A protein and the small-molecule ligand that binds it are described below.
Small molecule (SMILES): CC(=O)N[C@H]1[C@H](O[C@H]2[C@H](O)[C@@H](NC(C)=O)CO[C@@H]2CO)O[C@H](CO)[C@@H](O[C@@H]2O[C@H](CO[C@H]3O[C@H](CO)[C@@H](O)[C@H](O)[C@@H]3O)[C@@H](O)[C@H](O[C@H]3O[C@H](CO)[C@@H](O)[C@H](O)[C@@H]3O[C@H]3O[C@H](CO)[C@@H](O)[C@H](O)[C@@H]3O)[C@@H]2O)[C@@H]1O

Sequence of chain 1.F:
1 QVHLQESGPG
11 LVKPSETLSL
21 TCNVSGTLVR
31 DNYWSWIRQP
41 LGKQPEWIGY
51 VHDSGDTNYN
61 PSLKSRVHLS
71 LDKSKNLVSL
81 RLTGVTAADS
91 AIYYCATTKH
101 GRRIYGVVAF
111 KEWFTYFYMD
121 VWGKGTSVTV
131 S

Sequence of chain 1.E:
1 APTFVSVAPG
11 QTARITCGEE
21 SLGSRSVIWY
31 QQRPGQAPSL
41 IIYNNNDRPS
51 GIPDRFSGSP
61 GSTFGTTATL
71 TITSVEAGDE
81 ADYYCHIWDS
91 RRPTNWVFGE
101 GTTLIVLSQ

Binding-site contacts:
Ligand atom C6 contacts residue GLY55 of chain 1.F at 3.9 Å.
Ligand atom C5 contacts residue ASN145 of chain 1.D at 3.7 Å.
Ligand atom C3 contacts residue ASP56 of chain 1.F at 4.2 Å.
Ligand atom O3 contacts residue THR94 of chain 1.E at 3.6 Å (h-bond).
Ligand atom O4 contacts residue ARG102 of chain 1.F at 3.6 Å (salt-bridge).
Ligand atom C4 contacts residue TYR33 of chain 1.F at 3.9 Å (hydrophobic).
Ligand atom C1 contacts residue ASN145 of chain 1.D at 1.5 Å.
Ligand atom C7 contacts residue ARG92 of chain 1.E at 4.0 Å.
Ligand atom O4 contacts residue TYR33 of chain 1.F at 3.1 Å (h-bond).
Ligand atom N2 contacts residue ASN145 of chain 1.D at 3.0 Å (h-bond).
Ligand atom C8 contacts residue ASP89 of chain 1.E at 3.4 Å.
Ligand atom O6 contacts residue THR115 of chain 1.F at 2.8 Å (h-bond).
Ligand atom C3 contacts residue THR94 of chain 1.E at 3.5 Å.
Ligand atom O7 contacts residue ASN145 of chain 1.D at 3.1 Å (h-bond).
Ligand atom O6 contacts residue SER54 of chain 1.F at 3.1 Å (h-bond).
Ligand atom O7 contacts residue ASN58 of chain 1.F at 3.3 Å (h-bond).
Ligand atom O4 contacts residue ASP56 of chain 1.F at 3.9 Å.
Ligand atom C5 contacts residue ASP56 of chain 1.F at 3.6 Å.
Ligand atom C8 contacts residue TRP88 of chain 1.E at 3.9 Å (hydrophobic).
Ligand atom C2 contacts residue THR57 of chain 1.F at 3.8 Å.
Ligand atom C8 contacts residue ARG92 of chain 1.E at 3.7 Å.
Ligand atom C7 contacts residue THR94 of chain 1.E at 4.2 Å.
Ligand atom O2 contacts residue THR57 of chain 1.F at 3.7 Å.
Ligand atom C1 contacts residue GLY55 of chain 1.F at 3.7 Å.
Ligand atom C6 contacts residue SER54 of chain 1.F at 3.7 Å.
Ligand atom C6 contacts residue ARG102 of chain 1.F at 4.2 Å.
Ligand atom C6 contacts residue TRP113 of chain 1.F at 4.2 Å (hydrophobic).
Ligand atom C5 contacts residue TYR33 of chain 1.F at 3.8 Å (hydrophobic).
Ligand atom C3 contacts residue ASN145 of chain 1.D at 3.9 Å.
Ligand atom N2 contacts residue THR94 of chain 1.E at 3.3 Å (h-bond).
Ligand atom O7 contacts residue PHE114 of chain 1.F at 3.7 Å.
Ligand atom C8 contacts residue THR94 of chain 1.E at 4.2 Å.
Ligand atom C2 contacts residue ASN145 of chain 1.D at 2.5 Å.
Ligand atom C7 contacts residue ASN145 of chain 1.D at 3.3 Å.
Ligand atom O4 contacts residue HIS52 of chain 1.F at 3.6 Å (h-bond).
Ligand atom C6 contacts residue THR115 of chain 1.F at 3.6 Å.
Ligand atom O5 contacts residue ASN145 of chain 1.D at 2.4 Å (h-bond).
Ligand atom O3 contacts residue HIS100 of chain 1.F at 4.0 Å.
Ligand atom C6 contacts residue HIS52 of chain 1.F at 4.0 Å.
Ligand atom C2 contacts residue THR94 of chain 1.E at 4.0 Å.

Sequence of chain 1.D:
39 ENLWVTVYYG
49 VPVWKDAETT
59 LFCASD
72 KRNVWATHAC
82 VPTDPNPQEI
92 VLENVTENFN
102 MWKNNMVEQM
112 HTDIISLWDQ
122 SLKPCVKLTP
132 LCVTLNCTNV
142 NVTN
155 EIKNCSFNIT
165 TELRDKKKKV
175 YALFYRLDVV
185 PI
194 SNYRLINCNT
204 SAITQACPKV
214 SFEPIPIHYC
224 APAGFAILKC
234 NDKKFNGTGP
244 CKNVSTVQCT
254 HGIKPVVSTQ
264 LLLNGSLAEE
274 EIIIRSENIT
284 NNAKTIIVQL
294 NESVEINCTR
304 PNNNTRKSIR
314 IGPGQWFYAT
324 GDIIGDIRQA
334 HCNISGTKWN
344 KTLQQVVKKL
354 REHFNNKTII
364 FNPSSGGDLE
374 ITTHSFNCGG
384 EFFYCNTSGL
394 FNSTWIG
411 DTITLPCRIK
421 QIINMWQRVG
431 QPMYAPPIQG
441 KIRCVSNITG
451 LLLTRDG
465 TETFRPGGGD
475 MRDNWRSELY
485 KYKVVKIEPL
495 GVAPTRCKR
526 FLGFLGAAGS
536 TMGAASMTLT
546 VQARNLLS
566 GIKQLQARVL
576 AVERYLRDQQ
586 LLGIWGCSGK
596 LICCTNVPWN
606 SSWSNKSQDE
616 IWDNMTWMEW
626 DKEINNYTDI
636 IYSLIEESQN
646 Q